Binding-site contacts:
Ligand atom C6 contacts residue ALA158 of chain 1.A at 4.2 Å (hydrophobic).
Ligand atom C3 contacts residue ASN160 of chain 1.A at 3.8 Å.
Ligand atom N2 contacts residue ASN160 of chain 1.A at 2.8 Å (h-bond).
Ligand atom O7 contacts residue ASN160 of chain 1.A at 4.1 Å.
Ligand atom C4 contacts residue ASN160 of chain 1.A at 4.3 Å.
Ligand atom C5 contacts residue ASN160 of chain 1.A at 3.7 Å.
Ligand atom C7 contacts residue ASN160 of chain 1.A at 3.6 Å.
Ligand atom O5 contacts residue ASN160 of chain 1.A at 2.4 Å (h-bond).
Ligand atom C1 contacts residue ASN160 of chain 1.A at 1.4 Å.
Ligand atom C2 contacts residue ASN160 of chain 1.A at 2.5 Å.

Sequence of chain 1.A:
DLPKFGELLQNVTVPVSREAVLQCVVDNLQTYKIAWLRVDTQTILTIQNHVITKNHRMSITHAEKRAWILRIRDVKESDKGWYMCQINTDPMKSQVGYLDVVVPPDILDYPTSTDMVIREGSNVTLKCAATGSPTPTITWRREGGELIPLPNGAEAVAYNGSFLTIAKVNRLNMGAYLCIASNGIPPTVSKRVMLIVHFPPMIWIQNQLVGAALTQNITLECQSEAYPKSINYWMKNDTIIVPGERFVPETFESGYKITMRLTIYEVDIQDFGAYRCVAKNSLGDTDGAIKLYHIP

The protein below binds the small molecule below.
Small molecule (SMILES): CC(=O)N[C@@H]1[C@@H](O)[C@H](O)[C@@H](CO)O[C@H]1O